Binding-site contacts:
Ligand atom C4 contacts residue ASN166 of chain 1.B at 4.3 Å.
Ligand atom C5 contacts residue ASN166 of chain 1.B at 3.8 Å.
Ligand atom C7 contacts residue ASN166 of chain 1.B at 3.9 Å.
Ligand atom C1 contacts residue ASN166 of chain 1.B at 1.5 Å.
Ligand atom O7 contacts residue THR167 of chain 1.B at 4.3 Å.
Ligand atom C8 contacts residue ASN166 of chain 1.B at 3.8 Å.
Ligand atom N2 contacts residue ASN166 of chain 1.B at 3.0 Å (h-bond).
Ligand atom C8 contacts residue THR167 of chain 1.B at 3.8 Å.
Ligand atom C5 contacts residue LYS103 of chain 1.B at 4.1 Å.
Ligand atom O5 contacts residue GLY102 of chain 1.B at 4.5 Å.
Ligand atom C8 contacts residue ASN100 of chain 1.B at 3.0 Å.
Ligand atom C7 contacts residue THR168 of chain 1.B at 4.1 Å.
Ligand atom N2 contacts residue GLY101 of chain 1.B at 4.5 Å.
Ligand atom O6 contacts residue GLY101 of chain 1.B at 4.4 Å.
Ligand atom C2 contacts residue ASN166 of chain 1.B at 2.5 Å.
Ligand atom O5 contacts residue LYS103 of chain 1.B at 4.1 Å.
Ligand atom C8 contacts residue LYS103 of chain 1.B at 4.2 Å.
Ligand atom C8 contacts residue THR168 of chain 1.B at 4.3 Å.
Ligand atom C6 contacts residue LYS103 of chain 1.B at 3.9 Å.
Ligand atom C3 contacts residue ASN166 of chain 1.B at 3.9 Å.
Ligand atom C6 contacts residue GLY102 of chain 1.B at 4.0 Å.
Ligand atom C7 contacts residue ASN100 of chain 1.B at 4.5 Å.
Ligand atom C7 contacts residue THR167 of chain 1.B at 4.1 Å.
Ligand atom C8 contacts residue GLY101 of chain 1.B at 3.9 Å.
Ligand atom C6 contacts residue GLY101 of chain 1.B at 3.9 Å.
Ligand atom O7 contacts residue ASN166 of chain 1.B at 4.5 Å.
Ligand atom O5 contacts residue ASN166 of chain 1.B at 2.4 Å (h-bond).
Ligand atom O7 contacts residue THR168 of chain 1.B at 3.2 Å.

This protein binds this small molecule.
Small molecule (SMILES): CC(=O)N[C@H]1[C@H](O[C@H]2[C@H](O)[C@@H](NC(C)=O)CO[C@@H]2CO)O[C@H](CO)[C@@H](O)[C@@H]1O

Sequence of chain 1.B:
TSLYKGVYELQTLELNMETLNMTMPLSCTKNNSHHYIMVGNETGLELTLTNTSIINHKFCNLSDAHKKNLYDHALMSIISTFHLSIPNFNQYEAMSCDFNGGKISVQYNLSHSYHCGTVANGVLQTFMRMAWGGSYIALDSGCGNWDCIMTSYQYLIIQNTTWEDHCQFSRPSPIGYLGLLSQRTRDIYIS